Binding-site contacts:
Ligand atom C6 contacts residue TYR200 of chain 1.A at 3.9 Å (hydrophobic).
Ligand atom C18 contacts residue ASP35 of chain 1.B at 3.9 Å.
Ligand atom C12 contacts residue ILE37 of chain 1.B at 4.2 Å (hydrophobic).
Ligand atom C8 contacts residue THR147 of chain 1.A at 4.0 Å.
Ligand atom C18 contacts residue ARG162 of chain 1.B at 4.3 Å.
Ligand atom C13 contacts residue ARG58 of chain 1.B at 3.5 Å.
Ligand atom N10 contacts residue ILE37 of chain 1.B at 3.0 Å.
Ligand atom C13 contacts residue ASP35 of chain 1.B at 2.9 Å.
Ligand atom C15 contacts residue ARG58 of chain 1.B at 4.4 Å.
Ligand atom C12 contacts residue ARG58 of chain 1.B at 4.3 Å.
Ligand atom C21 contacts residue ARG162 of chain 1.B at 3.0 Å.
Ligand atom C7 contacts residue TYR200 of chain 1.A at 3.5 Å (hydrophobic).
Ligand atom C8 contacts residue SER148 of chain 1.A at 4.3 Å.
Ligand atom C3 contacts residue TRP149 of chain 1.A at 4.2 Å (hydrophobic).
Ligand atom C4 contacts residue TRP56 of chain 1.B at 3.6 Å (hydrophobic).
Ligand atom C1 contacts residue TRP149 of chain 1.A at 3.4 Å (hydrophobic).
Ligand atom N1 contacts residue ASN94 of chain 1.A at 4.0 Å.
Ligand atom C13 contacts residue ARG162 of chain 1.B at 3.0 Å.
Ligand atom C17 contacts residue ARG58 of chain 1.B at 3.6 Å.
Ligand atom C15 contacts residue ASP35 of chain 1.B at 3.7 Å.
Ligand atom C15 contacts residue ILE37 of chain 1.B at 4.4 Å (hydrophobic).
Ligand atom C16 contacts residue ARG58 of chain 1.B at 3.9 Å.
Ligand atom C18 contacts residue ARG58 of chain 1.B at 3.6 Å.
Ligand atom C8 contacts residue TYR200 of chain 1.A at 4.3 Å (hydrophobic).
Ligand atom C15 contacts residue ARG162 of chain 1.B at 4.3 Å.
Ligand atom C5 contacts residue ASN94 of chain 1.A at 4.4 Å.
Ligand atom C2 contacts residue TRP149 of chain 1.A at 3.8 Å (hydrophobic).
Ligand atom C21 contacts residue ASP35 of chain 1.B at 2.7 Å.
Ligand atom C11 contacts residue TRP56 of chain 1.B at 4.0 Å (hydrophobic).
Ligand atom O4 contacts residue TYR119 of chain 1.B at 4.2 Å.
Ligand atom C7 contacts residue TRP149 of chain 1.A at 4.1 Å (hydrophobic).
Ligand atom C6 contacts residue ILE194 of chain 1.A at 4.3 Å (hydrophobic).
Ligand atom C17 contacts residue TYR119 of chain 1.B at 4.5 Å (hydrophobic).
Ligand atom N1 contacts residue TRP149 of chain 1.A at 4.3 Å.
Ligand atom C21 contacts residue ARG58 of chain 1.B at 3.9 Å.
Ligand atom C8 contacts residue ASN94 of chain 1.A at 4.0 Å.
Ligand atom C11 contacts residue ILE37 of chain 1.B at 2.9 Å (hydrophobic).
Ligand atom O4 contacts residue ARG58 of chain 1.B at 4.2 Å.
Ligand atom C3 contacts residue TRP56 of chain 1.B at 3.8 Å (hydrophobic).
Ligand atom O3 contacts residue TRP56 of chain 1.B at 4.4 Å.

Sequence of chain 1.A:
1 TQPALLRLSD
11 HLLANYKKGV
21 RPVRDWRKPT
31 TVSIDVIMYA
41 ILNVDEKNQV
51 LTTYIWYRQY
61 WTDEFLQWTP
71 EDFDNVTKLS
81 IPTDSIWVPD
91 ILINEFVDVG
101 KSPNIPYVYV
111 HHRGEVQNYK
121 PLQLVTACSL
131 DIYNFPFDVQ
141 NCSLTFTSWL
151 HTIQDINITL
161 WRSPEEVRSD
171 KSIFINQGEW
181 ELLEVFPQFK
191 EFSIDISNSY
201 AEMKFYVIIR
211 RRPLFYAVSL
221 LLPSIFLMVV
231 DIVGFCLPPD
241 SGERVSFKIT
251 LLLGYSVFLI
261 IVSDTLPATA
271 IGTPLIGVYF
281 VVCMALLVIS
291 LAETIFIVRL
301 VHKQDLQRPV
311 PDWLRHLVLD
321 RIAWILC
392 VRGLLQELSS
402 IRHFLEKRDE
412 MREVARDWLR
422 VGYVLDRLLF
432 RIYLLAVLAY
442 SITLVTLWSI

This small molecule binds to this protein.
Small molecule (SMILES): CN1[C@@H]2CC[C@H]1CC(OC(=O)c1c[nH]c3ccccc13)C2

Sequence of chain 1.B:
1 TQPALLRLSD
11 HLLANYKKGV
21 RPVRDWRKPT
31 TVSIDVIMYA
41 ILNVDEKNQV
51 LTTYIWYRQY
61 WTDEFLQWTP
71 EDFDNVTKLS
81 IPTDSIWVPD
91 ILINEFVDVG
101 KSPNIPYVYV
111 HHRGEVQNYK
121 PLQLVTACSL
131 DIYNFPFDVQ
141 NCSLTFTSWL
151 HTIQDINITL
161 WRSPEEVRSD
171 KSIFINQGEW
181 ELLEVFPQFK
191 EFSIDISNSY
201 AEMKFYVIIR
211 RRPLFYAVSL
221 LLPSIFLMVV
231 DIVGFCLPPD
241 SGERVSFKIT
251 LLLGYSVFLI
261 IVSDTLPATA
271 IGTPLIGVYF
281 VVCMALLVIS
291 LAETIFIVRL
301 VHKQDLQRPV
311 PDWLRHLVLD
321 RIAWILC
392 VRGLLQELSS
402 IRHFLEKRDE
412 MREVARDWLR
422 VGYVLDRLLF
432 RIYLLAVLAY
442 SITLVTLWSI